Sequence of chain 1.E:
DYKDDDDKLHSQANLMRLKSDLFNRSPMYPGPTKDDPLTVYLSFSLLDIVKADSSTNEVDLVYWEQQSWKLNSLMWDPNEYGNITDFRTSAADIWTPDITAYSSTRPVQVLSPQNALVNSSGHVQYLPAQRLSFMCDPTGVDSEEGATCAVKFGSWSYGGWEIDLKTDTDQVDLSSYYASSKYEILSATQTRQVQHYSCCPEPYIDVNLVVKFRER

This protein binds this small molecule.
Small molecule (SMILES): CC(=O)N[C@@H]1[C@@H](O)[C@H](O)[C@@H](CO)O[C@H]1O

Binding-site contacts:
Ligand atom O5 contacts residue ASN83 of chain 1.E at 2.4 Å (h-bond).
Ligand atom C7 contacts residue ASN83 of chain 1.E at 3.4 Å.
Ligand atom C3 contacts residue ASN83 of chain 1.E at 3.7 Å.
Ligand atom N2 contacts residue ASN83 of chain 1.E at 2.8 Å (h-bond).
Ligand atom O7 contacts residue ASN83 of chain 1.E at 3.6 Å.
Ligand atom C8 contacts residue GLY82 of chain 1.E at 3.9 Å.
Ligand atom C7 contacts residue GLY82 of chain 1.E at 4.4 Å.
Ligand atom C1 contacts residue ASN83 of chain 1.E at 1.4 Å.
Ligand atom C2 contacts residue ASN83 of chain 1.E at 2.3 Å.
Ligand atom C5 contacts residue ASN83 of chain 1.E at 3.6 Å.
Ligand atom C4 contacts residue ASN83 of chain 1.E at 4.1 Å.